Sequence of chain 1.C:
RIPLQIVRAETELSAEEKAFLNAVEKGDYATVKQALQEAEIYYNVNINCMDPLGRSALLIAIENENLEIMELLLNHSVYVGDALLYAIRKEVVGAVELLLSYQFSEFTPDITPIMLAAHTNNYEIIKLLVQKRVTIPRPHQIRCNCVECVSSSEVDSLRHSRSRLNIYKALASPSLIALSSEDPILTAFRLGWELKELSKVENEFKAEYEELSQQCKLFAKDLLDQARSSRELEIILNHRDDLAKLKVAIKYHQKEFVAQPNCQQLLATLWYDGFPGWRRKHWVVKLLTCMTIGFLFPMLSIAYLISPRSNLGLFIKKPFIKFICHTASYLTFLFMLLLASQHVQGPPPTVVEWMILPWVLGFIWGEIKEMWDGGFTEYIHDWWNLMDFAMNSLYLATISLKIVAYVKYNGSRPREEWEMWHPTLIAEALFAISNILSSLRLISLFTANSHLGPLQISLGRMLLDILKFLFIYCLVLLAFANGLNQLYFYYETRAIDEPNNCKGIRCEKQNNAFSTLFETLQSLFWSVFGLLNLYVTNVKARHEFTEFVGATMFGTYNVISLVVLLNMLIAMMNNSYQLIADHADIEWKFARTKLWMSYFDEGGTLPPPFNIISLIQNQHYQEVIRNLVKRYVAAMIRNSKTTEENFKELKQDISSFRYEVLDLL

Binding-site contacts:
Ligand atom C4 contacts residue TYR374 of chain 1.C at 3.8 Å (hydrophobic).
Ligand atom C8 contacts residue ASP439 of chain 1.C at 3.3 Å.
Ligand atom C3 contacts residue ARG492 of chain 1.C at 3.7 Å.
Ligand atom F2 contacts residue TYR374 of chain 1.C at 3.2 Å.
Ligand atom F1 contacts residue TYR374 of chain 1.C at 3.8 Å.
Ligand atom S1 contacts residue TYR374 of chain 1.C at 3.8 Å.
Ligand atom C6 contacts residue TYR374 of chain 1.C at 4.2 Å (hydrophobic).
Ligand atom S1 contacts residue ASP439 of chain 1.C at 3.9 Å.
Ligand atom N2 contacts residue GLU418 of chain 1.C at 4.0 Å.
Ligand atom N1 contacts residue GLU418 of chain 1.C at 4.0 Å.
Ligand atom N1 contacts residue CA1 of chain 1.V at 4.0 Å.
Ligand atom F2 contacts residue LEU493 of chain 1.C at 3.7 Å.
Ligand atom C7 contacts residue SER495 of chain 1.C at 4.4 Å.
Ligand atom N2 contacts residue PHE414 of chain 1.C at 4.4 Å.
Ligand atom C3 contacts residue ASP439 of chain 1.C at 4.0 Å.
Ligand atom F1 contacts residue LEU496 of chain 1.C at 3.0 Å.
Ligand atom C1 contacts residue ARG492 of chain 1.C at 4.5 Å.
Ligand atom F3 contacts residue ARG492 of chain 1.C at 3.8 Å.
Ligand atom C4 contacts residue ASP439 of chain 1.C at 4.5 Å.
Ligand atom S1 contacts residue MET442 of chain 1.C at 4.2 Å.
Ligand atom C7 contacts residue LEU493 of chain 1.C at 4.1 Å (hydrophobic).
Ligand atom F2 contacts residue ARG492 of chain 1.C at 3.5 Å.
Ligand atom C7 contacts residue TYR374 of chain 1.C at 3.9 Å (hydrophobic).
Ligand atom O1 contacts residue TYR374 of chain 1.C at 3.8 Å.
Ligand atom F2 contacts residue SER495 of chain 1.C at 4.4 Å.
Ligand atom F3 contacts residue SER495 of chain 1.C at 3.3 Å.
Ligand atom F1 contacts residue LEU493 of chain 1.C at 3.2 Å.
Ligand atom C7 contacts residue LEU496 of chain 1.C at 3.8 Å (hydrophobic).
Ligand atom N1 contacts residue ARG492 of chain 1.C at 3.9 Å.
Ligand atom N2 contacts residue ASP439 of chain 1.C at 3.2 Å.
Ligand atom F3 contacts residue LEU496 of chain 1.C at 3.2 Å.
Ligand atom C5 contacts residue ARG492 of chain 1.C at 4.0 Å.
Ligand atom S1 contacts residue PHE414 of chain 1.C at 4.3 Å.
Ligand atom C7 contacts residue ARG492 of chain 1.C at 4.3 Å.
Ligand atom C2 contacts residue ARG492 of chain 1.C at 3.8 Å.
Ligand atom S1 contacts residue ARG492 of chain 1.C at 4.2 Å.
Ligand atom N2 contacts residue ASN443 of chain 1.C at 3.9 Å.
Ligand atom C4 contacts residue ARG492 of chain 1.C at 4.1 Å.
Ligand atom C5 contacts residue TYR374 of chain 1.C at 3.2 Å (hydrophobic).
Ligand atom N1 contacts residue ASP439 of chain 1.C at 3.0 Å (salt-bridge).

This protein binds this small molecule.
Small molecule (SMILES): Nc1nc2ccc(OC(F)(F)F)cc2s1